Binding-site contacts:
Ligand atom C17 contacts residue LEU69 of chain 6.A at 4.1 Å (hydrophobic).
Ligand atom C14 contacts residue LYS70 of chain 6.A at 3.9 Å.
Ligand atom C02 contacts residue ASN74 of chain 6.A at 3.5 Å.
Ligand atom C03 contacts residue ILE73 of chain 6.A at 3.9 Å (hydrophobic).
Ligand atom C17 contacts residue LEU56 of chain 6.A at 3.9 Å (hydrophobic).
Ligand atom C18 contacts residue ILE73 of chain 6.A at 4.1 Å (hydrophobic).
Ligand atom C17 contacts residue LYS70 of chain 6.A at 3.6 Å.
Ligand atom C13 contacts residue LEU56 of chain 6.A at 4.2 Å (hydrophobic).
Ligand atom C02 contacts residue LYS70 of chain 6.A at 4.0 Å.
Ligand atom O10 contacts residue ASN57 of chain 6.A at 3.2 Å (h-bond).
Ligand atom C03 contacts residue ASN74 of chain 6.A at 3.4 Å.
Ligand atom C04 contacts residue LYS70 of chain 6.A at 3.9 Å.
Ligand atom C14 contacts residue ASN57 of chain 6.A at 3.1 Å.
Ligand atom C13 contacts residue LYS70 of chain 6.A at 3.9 Å.
Ligand atom C16 contacts residue MET66 of chain 6.A at 3.8 Å (hydrophobic).
Ligand atom C11 contacts residue ASN57 of chain 6.A at 4.1 Å.
Ligand atom C04 contacts residue TYR130 of chain 6.A at 4.0 Å (hydrophobic).
Ligand atom C14 contacts residue LEU56 of chain 6.A at 4.1 Å (hydrophobic).
Ligand atom C05 contacts residue LYS70 of chain 6.A at 4.0 Å.
Ligand atom C12 contacts residue TYR130 of chain 6.A at 3.6 Å (hydrophobic).
Ligand atom C18 contacts residue LYS70 of chain 6.A at 3.5 Å.
Ligand atom C12 contacts residue ASN53 of chain 6.A at 3.4 Å.
Ligand atom C04 contacts residue ILE73 of chain 6.A at 3.9 Å (hydrophobic).
Ligand atom C15 contacts residue LEU56 of chain 6.A at 3.7 Å (hydrophobic).
Ligand atom C11 contacts residue ASN53 of chain 6.A at 3.2 Å.
Ligand atom C03 contacts residue LYS70 of chain 6.A at 3.9 Å.
Ligand atom C03 contacts residue EDO1 of chain 6.C at 3.9 Å.
Ligand atom C16 contacts residue LYS70 of chain 6.A at 4.1 Å.
Ligand atom C02 contacts residue EDO1 of chain 6.C at 4.1 Å.
Ligand atom C07 contacts residue LYS70 of chain 6.A at 3.8 Å.
Ligand atom O01 contacts residue ASN74 of chain 6.A at 2.7 Å (h-bond).
Ligand atom N08 contacts residue LYS70 of chain 6.A at 3.6 Å.
Ligand atom C15 contacts residue LYS70 of chain 6.A at 4.1 Å.
Ligand atom C09 contacts residue ASN57 of chain 6.A at 4.0 Å.
Ligand atom C18 contacts residue LEU56 of chain 6.A at 3.9 Å (hydrophobic).
Ligand atom C17 contacts residue MET66 of chain 6.A at 3.6 Å (hydrophobic).
Ligand atom C15 contacts residue ASN57 of chain 6.A at 3.1 Å.
Ligand atom C16 contacts residue LEU56 of chain 6.A at 3.9 Å (hydrophobic).
Ligand atom O01 contacts residue EDO1 of chain 6.C at 4.0 Å.
Ligand atom C06 contacts residue LYS70 of chain 6.A at 3.6 Å.

Sequence of chain 6.A:
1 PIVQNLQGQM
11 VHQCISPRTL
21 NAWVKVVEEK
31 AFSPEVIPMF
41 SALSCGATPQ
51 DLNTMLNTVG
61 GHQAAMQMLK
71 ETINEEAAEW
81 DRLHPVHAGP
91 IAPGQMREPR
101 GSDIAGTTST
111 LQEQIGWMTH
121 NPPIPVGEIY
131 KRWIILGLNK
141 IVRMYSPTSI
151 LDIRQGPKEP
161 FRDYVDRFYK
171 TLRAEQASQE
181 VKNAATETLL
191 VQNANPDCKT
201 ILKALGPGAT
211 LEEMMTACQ

A protein and the small-molecule ligand that binds it are described below.
Small molecule (SMILES): O=C1C[C@H](c2ccccc2)c2ccc(O)cc2N1

Sequence of chain 2.A:
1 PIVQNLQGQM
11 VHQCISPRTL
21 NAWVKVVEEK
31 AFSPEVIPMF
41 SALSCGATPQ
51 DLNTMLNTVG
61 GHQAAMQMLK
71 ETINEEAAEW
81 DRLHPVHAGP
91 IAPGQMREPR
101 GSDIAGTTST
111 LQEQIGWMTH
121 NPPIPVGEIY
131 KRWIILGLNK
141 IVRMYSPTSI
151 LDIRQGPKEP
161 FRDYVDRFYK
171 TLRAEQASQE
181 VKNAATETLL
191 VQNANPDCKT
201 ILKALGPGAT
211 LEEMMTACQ